Binding-site contacts:
Ligand atom O6 contacts residue GLN1 of chain 1.O at 2.0 Å (h-bond).
Ligand atom C5 contacts residue HIS3 of chain 1.O at 2.8 Å.
Ligand atom C1 contacts residue THR248 of chain 1.E at 3.2 Å.
Ligand atom C6 contacts residue HIS3 of chain 1.O at 3.5 Å.
Ligand atom C1 contacts residue ASN246 of chain 1.E at 1.4 Å.
Ligand atom O6 contacts residue ASN249 of chain 1.E at 3.2 Å (h-bond).
Ligand atom C4 contacts residue HIS3 of chain 1.O at 2.7 Å.
Ligand atom O6 contacts residue THR248 of chain 1.E at 2.8 Å (h-bond).
Ligand atom C5 contacts residue HIS3 of chain 1.O at 4.0 Å.
Ligand atom O5 contacts residue HIS3 of chain 1.O at 2.8 Å.
Ligand atom N2 contacts residue ASN246 of chain 1.E at 2.9 Å (h-bond).
Ligand atom C1 contacts residue ASN249 of chain 1.E at 4.0 Å.
Ligand atom O3 contacts residue TYR25 of chain 1.O at 4.0 Å.
Ligand atom C2 contacts residue TYR25 of chain 1.O at 3.8 Å (hydrophobic).
Ligand atom C7 contacts residue ASN246 of chain 1.E at 3.8 Å.
Ligand atom C3 contacts residue HIS3 of chain 1.O at 1.9 Å.
Ligand atom C6 contacts residue GLN1 of chain 1.O at 3.1 Å.
Ligand atom C5 contacts residue ASN246 of chain 1.E at 3.7 Å.
Ligand atom O5 contacts residue ASN246 of chain 1.E at 2.4 Å (h-bond).
Ligand atom O7 contacts residue TYR25 of chain 1.O at 2.8 Å.
Ligand atom C3 contacts residue HIS3 of chain 1.O at 3.8 Å.
Ligand atom C7 contacts residue TYR25 of chain 1.O at 3.5 Å (hydrophobic).
Ligand atom C3 contacts residue ASN246 of chain 1.E at 3.7 Å.
Ligand atom C1 contacts residue HIS3 of chain 1.O at 3.2 Å.
Ligand atom C2 contacts residue ASN246 of chain 1.E at 2.5 Å.
Ligand atom C2 contacts residue HIS3 of chain 1.O at 2.4 Å.
Ligand atom O4 contacts residue HIS3 of chain 1.O at 2.3 Å.
Ligand atom C5 contacts residue THR248 of chain 1.E at 3.4 Å.
Ligand atom O5 contacts residue THR248 of chain 1.E at 3.3 Å (h-bond).
Ligand atom O6 contacts residue GLY26 of chain 1.O at 3.4 Å.
Ligand atom C8 contacts residue TYR25 of chain 1.O at 4.1 Å (hydrophobic).
Ligand atom O7 contacts residue PRO79 of chain 1.O at 4.0 Å.
Ligand atom O5 contacts residue HIS3 of chain 1.O at 3.5 Å (h-bond).
Ligand atom N2 contacts residue TYR25 of chain 1.O at 3.9 Å.
Ligand atom O2 contacts residue HIS3 of chain 1.O at 2.8 Å (h-bond).
Ligand atom C1 contacts residue HIS3 of chain 1.O at 1.9 Å.
Ligand atom C2 contacts residue HIS3 of chain 1.O at 3.0 Å.
Ligand atom O5 contacts residue ASN249 of chain 1.E at 3.5 Å (h-bond).
Ligand atom O3 contacts residue HIS3 of chain 1.O at 2.4 Å.
Ligand atom O3 contacts residue GLY26 of chain 1.O at 3.7 Å.

A small-molecule ligand and the protein it binds are described below.
Small molecule (SMILES): CC(=O)N[C@H]1[C@H](O[C@H]2[C@H](O)[C@@H](NC(C)=O)CO[C@@H]2CO)O[C@H](CO)[C@@H](O[C@@H]2O[C@H](CO[C@H]3O[C@H](CO)[C@@H](O)[C@H](O)[C@@H]3O)[C@@H](O)[C@H](O[C@H]3O[C@H](CO)[C@@H](O)[C@H](O)[C@@H]3O)[C@@H]2O)[C@@H]1O

Sequence of chain 1.E:
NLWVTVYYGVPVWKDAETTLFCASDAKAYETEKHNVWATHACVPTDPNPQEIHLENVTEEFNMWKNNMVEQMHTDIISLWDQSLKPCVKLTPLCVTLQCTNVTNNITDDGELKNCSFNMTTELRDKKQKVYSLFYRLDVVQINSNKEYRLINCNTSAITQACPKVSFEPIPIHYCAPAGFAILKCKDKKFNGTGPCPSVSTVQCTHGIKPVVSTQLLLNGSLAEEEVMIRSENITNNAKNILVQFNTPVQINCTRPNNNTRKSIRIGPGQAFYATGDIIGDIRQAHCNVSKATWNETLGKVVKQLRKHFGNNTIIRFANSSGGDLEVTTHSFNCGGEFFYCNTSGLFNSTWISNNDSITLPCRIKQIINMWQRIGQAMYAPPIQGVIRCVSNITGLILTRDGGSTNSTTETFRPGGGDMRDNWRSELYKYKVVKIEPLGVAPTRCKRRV

Sequence of chain 1.O:
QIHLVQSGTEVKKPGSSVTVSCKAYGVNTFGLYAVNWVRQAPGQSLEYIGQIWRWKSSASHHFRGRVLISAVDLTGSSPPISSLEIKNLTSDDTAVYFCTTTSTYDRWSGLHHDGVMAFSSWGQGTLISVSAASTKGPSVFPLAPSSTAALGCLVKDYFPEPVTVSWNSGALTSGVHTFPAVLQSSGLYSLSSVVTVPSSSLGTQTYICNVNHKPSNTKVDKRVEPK